The protein below binds the small molecule below.
Small molecule (SMILES): CC(=O)N[C@H]1[C@H](O[C@H]2[C@H](O)[C@@H](NC(C)=O)CO[C@@H]2CO)O[C@H](CO)[C@@H](O)[C@@H]1O

Sequence of chain 1.A:
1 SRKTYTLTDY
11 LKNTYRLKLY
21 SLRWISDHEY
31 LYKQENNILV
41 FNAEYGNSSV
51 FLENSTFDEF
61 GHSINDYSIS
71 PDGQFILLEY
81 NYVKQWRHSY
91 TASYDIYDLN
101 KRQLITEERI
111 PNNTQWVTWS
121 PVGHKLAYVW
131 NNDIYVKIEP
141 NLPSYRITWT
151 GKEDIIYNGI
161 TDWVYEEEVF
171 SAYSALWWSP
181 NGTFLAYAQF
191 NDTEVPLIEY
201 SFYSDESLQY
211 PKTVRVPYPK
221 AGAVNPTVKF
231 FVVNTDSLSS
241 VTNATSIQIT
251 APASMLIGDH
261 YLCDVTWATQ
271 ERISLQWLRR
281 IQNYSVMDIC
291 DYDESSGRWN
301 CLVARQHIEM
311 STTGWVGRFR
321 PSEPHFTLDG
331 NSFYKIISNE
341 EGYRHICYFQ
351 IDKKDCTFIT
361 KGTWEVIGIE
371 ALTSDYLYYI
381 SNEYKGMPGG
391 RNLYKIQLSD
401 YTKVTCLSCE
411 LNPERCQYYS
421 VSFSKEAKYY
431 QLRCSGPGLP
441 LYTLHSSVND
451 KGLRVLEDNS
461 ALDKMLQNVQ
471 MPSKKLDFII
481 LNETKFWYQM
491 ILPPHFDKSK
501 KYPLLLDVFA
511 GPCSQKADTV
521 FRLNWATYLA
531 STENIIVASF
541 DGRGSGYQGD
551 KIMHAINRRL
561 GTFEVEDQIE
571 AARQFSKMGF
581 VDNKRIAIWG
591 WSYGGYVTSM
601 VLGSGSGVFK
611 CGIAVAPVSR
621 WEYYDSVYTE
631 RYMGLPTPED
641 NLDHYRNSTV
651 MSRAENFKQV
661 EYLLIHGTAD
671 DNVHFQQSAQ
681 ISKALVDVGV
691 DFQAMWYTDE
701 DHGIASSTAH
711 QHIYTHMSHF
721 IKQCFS

Binding-site contacts:
Ligand atom C1 contacts residue ASN243 of chain 1.A at 1.5 Å.
Ligand atom C8 contacts residue ASN243 of chain 1.A at 4.4 Å.
Ligand atom C1 contacts residue TRP149 of chain 1.A at 3.9 Å (hydrophobic).
Ligand atom N2 contacts residue ASN243 of chain 1.A at 2.8 Å (h-bond).
Ligand atom C4 contacts residue ASN243 of chain 1.A at 4.3 Å.
Ligand atom C4 contacts residue TRP149 of chain 1.A at 4.5 Å (hydrophobic).
Ligand atom N2 contacts residue TRP149 of chain 1.A at 4.2 Å.
Ligand atom C8 contacts residue ARG146 of chain 1.A at 4.2 Å.
Ligand atom C8 contacts residue TRP149 of chain 1.A at 3.7 Å (hydrophobic).
Ligand atom C5 contacts residue TRP149 of chain 1.A at 3.6 Å (hydrophobic).
Ligand atom C3 contacts residue ASN243 of chain 1.A at 3.8 Å.
Ligand atom O5 contacts residue TRP149 of chain 1.A at 4.1 Å.
Ligand atom C7 contacts residue TRP149 of chain 1.A at 4.3 Å (hydrophobic).
Ligand atom C2 contacts residue ASN243 of chain 1.A at 2.5 Å.
Ligand atom O5 contacts residue ASN243 of chain 1.A at 2.4 Å (h-bond).
Ligand atom O4 contacts residue TRP149 of chain 1.A at 4.1 Å.
Ligand atom O7 contacts residue ASN243 of chain 1.A at 3.0 Å (h-bond).
Ligand atom C7 contacts residue ASN243 of chain 1.A at 3.2 Å.
Ligand atom C5 contacts residue ASN243 of chain 1.A at 3.7 Å.
Ligand atom C6 contacts residue TRP149 of chain 1.A at 4.0 Å (hydrophobic).
Ligand atom C3 contacts residue TRP149 of chain 1.A at 4.4 Å (hydrophobic).
Ligand atom C8 contacts residue VAL241 of chain 1.A at 3.8 Å (hydrophobic).